Binding-site contacts:
Ligand atom C3 contacts residue ASN47 of chain 1.B at 3.8 Å.
Ligand atom N2 contacts residue ASN42 of chain 1.B at 3.9 Å.
Ligand atom C8 contacts residue GLU29 of chain 1.B at 4.1 Å.
Ligand atom C2 contacts residue ASN47 of chain 1.B at 2.4 Å.
Ligand atom C1 contacts residue ASN42 of chain 1.B at 4.2 Å.
Ligand atom C5 contacts residue ASN47 of chain 1.B at 3.6 Å.
Ligand atom C8 contacts residue SER48 of chain 1.B at 4.0 Å.
Ligand atom O7 contacts residue SER49 of chain 1.B at 2.7 Å (h-bond).
Ligand atom C8 contacts residue VAL40 of chain 1.B at 3.5 Å (hydrophobic).
Ligand atom O5 contacts residue ASN47 of chain 1.B at 2.3 Å (h-bond).
Ligand atom N2 contacts residue ASN47 of chain 1.B at 3.1 Å (h-bond).
Ligand atom C8 contacts residue SER49 of chain 1.B at 3.9 Å.
Ligand atom C4 contacts residue ASN47 of chain 1.B at 4.2 Å.
Ligand atom C7 contacts residue SER48 of chain 1.B at 3.8 Å.
Ligand atom C7 contacts residue ASN47 of chain 1.B at 3.7 Å.
Ligand atom C8 contacts residue ASN42 of chain 1.B at 4.3 Å.
Ligand atom C1 contacts residue ASN47 of chain 1.B at 1.5 Å.
Ligand atom C7 contacts residue SER49 of chain 1.B at 3.6 Å.
Ligand atom O7 contacts residue SER48 of chain 1.B at 3.1 Å (h-bond).
Ligand atom O7 contacts residue ASN47 of chain 1.B at 3.9 Å.
Ligand atom C8 contacts residue ASN47 of chain 1.B at 3.7 Å.

Sequence of chain 1.B:
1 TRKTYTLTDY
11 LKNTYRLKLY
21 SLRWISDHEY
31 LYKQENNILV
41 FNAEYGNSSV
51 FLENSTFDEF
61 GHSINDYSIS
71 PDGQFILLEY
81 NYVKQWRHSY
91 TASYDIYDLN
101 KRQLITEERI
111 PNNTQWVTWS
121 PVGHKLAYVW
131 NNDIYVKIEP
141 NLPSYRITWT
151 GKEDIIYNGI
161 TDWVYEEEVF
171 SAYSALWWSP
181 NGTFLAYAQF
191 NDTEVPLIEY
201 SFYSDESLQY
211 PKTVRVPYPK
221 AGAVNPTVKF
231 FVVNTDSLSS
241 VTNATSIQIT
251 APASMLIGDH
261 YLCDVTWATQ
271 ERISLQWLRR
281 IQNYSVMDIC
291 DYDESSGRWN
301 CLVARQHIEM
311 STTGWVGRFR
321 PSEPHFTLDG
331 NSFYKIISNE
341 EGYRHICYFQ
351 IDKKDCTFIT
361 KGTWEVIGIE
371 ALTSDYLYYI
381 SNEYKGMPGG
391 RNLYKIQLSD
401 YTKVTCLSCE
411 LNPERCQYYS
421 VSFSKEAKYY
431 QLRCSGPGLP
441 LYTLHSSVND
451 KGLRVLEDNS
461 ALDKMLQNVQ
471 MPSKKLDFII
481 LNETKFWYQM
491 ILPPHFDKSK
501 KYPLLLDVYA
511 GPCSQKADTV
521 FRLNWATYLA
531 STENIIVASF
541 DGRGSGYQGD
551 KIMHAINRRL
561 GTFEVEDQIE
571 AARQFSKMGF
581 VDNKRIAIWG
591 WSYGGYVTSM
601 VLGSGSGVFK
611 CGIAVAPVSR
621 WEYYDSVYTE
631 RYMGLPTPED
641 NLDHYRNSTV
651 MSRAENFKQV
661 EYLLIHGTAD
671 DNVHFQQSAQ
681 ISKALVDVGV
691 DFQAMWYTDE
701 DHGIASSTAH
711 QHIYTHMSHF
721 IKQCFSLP

A small-molecule ligand and the protein it binds are described below.
Small molecule (SMILES): CC(=O)N[C@H]1[C@H](O[C@H]2[C@H](O)[C@@H](NC(C)=O)CO[C@@H]2CO)O[C@H](CO)[C@@H](O)[C@@H]1O